Sequence of chain 1.H:
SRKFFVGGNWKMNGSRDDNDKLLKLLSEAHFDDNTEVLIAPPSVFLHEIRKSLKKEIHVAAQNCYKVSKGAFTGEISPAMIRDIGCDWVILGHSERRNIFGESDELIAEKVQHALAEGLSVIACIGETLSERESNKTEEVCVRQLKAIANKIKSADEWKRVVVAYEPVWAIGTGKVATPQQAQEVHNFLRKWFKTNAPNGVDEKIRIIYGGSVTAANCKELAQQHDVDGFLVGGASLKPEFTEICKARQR

This small molecule binds to this protein.
Small molecule (SMILES): O=C(O)COP(=O)(O)O

Binding-site contacts:
Ligand atom O2 contacts residue LEU237 of chain 1.H at 3.7 Å.
Ligand atom C2 contacts residue LYS17 of chain 1.H at 4.0 Å.
Ligand atom P contacts residue LYS17 of chain 1.H at 4.2 Å.
Ligand atom O1P contacts residue GLY239 of chain 1.H at 3.3 Å.
Ligand atom O3P contacts residue GLY239 of chain 1.H at 2.8 Å (h-bond).
Ligand atom C2 contacts residue GLU172 of chain 1.H at 3.4 Å.
Ligand atom O3P contacts residue SER218 of chain 1.H at 3.5 Å (h-bond).
Ligand atom O3P contacts residue GLY240 of chain 1.H at 3.5 Å (h-bond).
Ligand atom O3P contacts residue VAL238 of chain 1.H at 3.9 Å.
Ligand atom C1 contacts residue HIS99 of chain 1.H at 3.3 Å.
Ligand atom O4P contacts residue LYS17 of chain 1.H at 4.0 Å.
Ligand atom O1 contacts residue GLU172 of chain 1.H at 3.9 Å.
Ligand atom O2P contacts residue ILE177 of chain 1.H at 3.4 Å.
Ligand atom C1 contacts residue LYS17 of chain 1.H at 3.6 Å.
Ligand atom O3P contacts residue VAL219 of chain 1.H at 4.2 Å.
Ligand atom C2 contacts residue GLY217 of chain 1.H at 4.0 Å.
Ligand atom O2 contacts residue ASN15 of chain 1.H at 3.9 Å.
Ligand atom O1 contacts residue ASN15 of chain 1.H at 4.1 Å.
Ligand atom P contacts residue GLY240 of chain 1.H at 3.7 Å.
Ligand atom O1 contacts residue GLU101 of chain 1.H at 4.2 Å.
Ligand atom O4P contacts residue GLY240 of chain 1.H at 2.9 Å (h-bond).
Ligand atom O4P contacts residue GLY239 of chain 1.H at 3.6 Å.
Ligand atom O1P contacts residue ILE177 of chain 1.H at 3.9 Å.
Ligand atom P contacts residue GLY178 of chain 1.H at 3.8 Å.
Ligand atom C2 contacts residue GLY239 of chain 1.H at 3.6 Å.
Ligand atom C1 contacts residue GLU172 of chain 1.H at 3.0 Å.
Ligand atom O2P contacts residue GLY178 of chain 1.H at 2.8 Å (h-bond).
Ligand atom O2 contacts residue GLU172 of chain 1.H at 2.5 Å (salt-bridge).
Ligand atom C2 contacts residue LEU237 of chain 1.H at 4.0 Å (hydrophobic).
Ligand atom O2 contacts residue HIS99 of chain 1.H at 3.1 Å (h-bond).
Ligand atom P contacts residue SER218 of chain 1.H at 3.7 Å.
Ligand atom O1 contacts residue ILE177 of chain 1.H at 3.4 Å.
Ligand atom O2P contacts residue GLY217 of chain 1.H at 3.6 Å.
Ligand atom O1 contacts residue LYS17 of chain 1.H at 2.7 Å (salt-bridge).
Ligand atom O1P contacts residue LYS17 of chain 1.H at 3.1 Å (salt-bridge).
Ligand atom O4P contacts residue GLY178 of chain 1.H at 3.8 Å.
Ligand atom O2P contacts residue SER218 of chain 1.H at 2.7 Å (h-bond).
Ligand atom P contacts residue GLY239 of chain 1.H at 3.6 Å.
Ligand atom O1 contacts residue HIS99 of chain 1.H at 2.6 Å (h-bond).
Ligand atom O2P contacts residue ALA176 of chain 1.H at 3.6 Å.